Sequence of chain 1.R:
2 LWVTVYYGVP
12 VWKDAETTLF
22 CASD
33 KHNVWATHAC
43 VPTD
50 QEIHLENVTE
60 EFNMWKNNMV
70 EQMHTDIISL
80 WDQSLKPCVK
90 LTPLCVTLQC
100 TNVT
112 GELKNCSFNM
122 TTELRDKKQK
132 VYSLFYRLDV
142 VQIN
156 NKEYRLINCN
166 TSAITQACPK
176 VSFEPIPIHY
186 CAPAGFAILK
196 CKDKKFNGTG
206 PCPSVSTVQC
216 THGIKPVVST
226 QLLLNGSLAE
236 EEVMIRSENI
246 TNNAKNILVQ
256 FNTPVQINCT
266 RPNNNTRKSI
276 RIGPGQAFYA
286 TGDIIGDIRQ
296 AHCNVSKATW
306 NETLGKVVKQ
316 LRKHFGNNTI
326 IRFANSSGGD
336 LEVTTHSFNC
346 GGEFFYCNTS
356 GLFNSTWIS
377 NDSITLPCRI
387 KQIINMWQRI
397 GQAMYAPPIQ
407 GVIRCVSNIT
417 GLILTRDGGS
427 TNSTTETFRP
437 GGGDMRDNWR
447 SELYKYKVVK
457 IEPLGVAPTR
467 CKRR

This small molecule binds to this protein.
Small molecule (SMILES): CC(=O)N[C@H]1[C@H](O[C@H]2[C@H](O)[C@@H](NC(C)=O)CO[C@@H]2CO)O[C@H](CO)[C@@H](O[C@@H]2O[C@H](CO)[C@@H](O)[C@H](O)[C@@H]2O)[C@@H]1O

Binding-site contacts:
Ligand atom C3 contacts residue BMA3 of chain 1.IB at 4.3 Å.
Ligand atom C1 contacts residue ASN353 of chain 1.R at 1.4 Å.
Ligand atom O3 contacts residue NAG1 of chain 1.IB at 3.9 Å.
Ligand atom N2 contacts residue NAG1 of chain 1.IB at 3.3 Å (h-bond).
Ligand atom O4 contacts residue NAG2 of chain 1.IB at 4.4 Å.
Ligand atom C8 contacts residue NAG1 of chain 1.HB at 3.6 Å.
Ligand atom C2 contacts residue NAG1 of chain 1.IB at 4.1 Å.
Ligand atom O3 contacts residue NAG2 of chain 1.IB at 3.4 Å.
Ligand atom C4 contacts residue ASN353 of chain 1.R at 4.1 Å.
Ligand atom O5 contacts residue NAG2 of chain 1.IB at 3.8 Å.
Ligand atom C6 contacts residue NAG2 of chain 1.IB at 3.7 Å.
Ligand atom C3 contacts residue ASN353 of chain 1.R at 3.8 Å.
Ligand atom C6 contacts residue BMA3 of chain 1.IB at 4.2 Å.
Ligand atom C7 contacts residue NAG1 of chain 1.IB at 3.6 Å.
Ligand atom O7 contacts residue ASN353 of chain 1.R at 3.9 Å.
Ligand atom O5 contacts residue SER355 of chain 1.R at 3.8 Å.
Ligand atom C2 contacts residue ASN353 of chain 1.R at 2.5 Å.
Ligand atom C5 contacts residue NAG2 of chain 1.IB at 4.4 Å.
Ligand atom C7 contacts residue ASN353 of chain 1.R at 3.7 Å.
Ligand atom C5 contacts residue SER355 of chain 1.R at 4.1 Å.
Ligand atom C2 contacts residue BMA3 of chain 1.IB at 4.4 Å.
Ligand atom O4 contacts residue NAG1 of chain 1.IB at 4.3 Å.
Ligand atom O7 contacts residue NAG1 of chain 1.IB at 2.7 Å (h-bond).
Ligand atom O6 contacts residue NAG2 of chain 1.IB at 3.3 Å (h-bond).
Ligand atom O5 contacts residue ASN353 of chain 1.R at 2.2 Å (h-bond).
Ligand atom C5 contacts residue ASN353 of chain 1.R at 3.6 Å.
Ligand atom O7 contacts residue NAG2 of chain 1.IB at 4.5 Å.
Ligand atom C3 contacts residue NAG2 of chain 1.IB at 4.4 Å.
Ligand atom C1 contacts residue BMA3 of chain 1.IB at 4.2 Å.
Ligand atom O6 contacts residue NAG1 of chain 1.HB at 3.4 Å.
Ligand atom C6 contacts residue NAG1 of chain 1.HB at 3.7 Å.
Ligand atom C1 contacts residue SER355 of chain 1.R at 3.5 Å.
Ligand atom O6 contacts residue ASN353 of chain 1.R at 4.2 Å.
Ligand atom O6 contacts residue SER355 of chain 1.R at 4.4 Å.
Ligand atom C1 contacts residue NAG1 of chain 1.IB at 3.9 Å.
Ligand atom C4 contacts residue NAG2 of chain 1.IB at 4.5 Å.
Ligand atom C3 contacts residue NAG1 of chain 1.IB at 3.9 Å.
Ligand atom C8 contacts residue NAG1 of chain 1.IB at 4.0 Å.
Ligand atom O6 contacts residue BMA3 of chain 1.IB at 4.1 Å.
Ligand atom N2 contacts residue ASN353 of chain 1.R at 3.1 Å (h-bond).